This protein binds this small molecule.
Small molecule (SMILES): O=C(O)COc1ccc(Sc2cc(C#CCN3CCOCC3)nc(C#Cc3ccc(C(F)(F)F)cc3)c2)c2c1CCC2

Sequence of chain 2.B:
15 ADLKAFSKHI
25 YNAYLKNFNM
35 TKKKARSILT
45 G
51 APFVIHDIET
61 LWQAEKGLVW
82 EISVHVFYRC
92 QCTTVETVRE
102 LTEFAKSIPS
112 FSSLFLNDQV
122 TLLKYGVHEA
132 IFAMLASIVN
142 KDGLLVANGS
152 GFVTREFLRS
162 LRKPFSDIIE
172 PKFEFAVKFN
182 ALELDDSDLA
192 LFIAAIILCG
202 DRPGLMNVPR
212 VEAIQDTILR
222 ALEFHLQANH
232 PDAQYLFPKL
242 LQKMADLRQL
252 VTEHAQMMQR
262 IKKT

Sequence of chain 1.A:
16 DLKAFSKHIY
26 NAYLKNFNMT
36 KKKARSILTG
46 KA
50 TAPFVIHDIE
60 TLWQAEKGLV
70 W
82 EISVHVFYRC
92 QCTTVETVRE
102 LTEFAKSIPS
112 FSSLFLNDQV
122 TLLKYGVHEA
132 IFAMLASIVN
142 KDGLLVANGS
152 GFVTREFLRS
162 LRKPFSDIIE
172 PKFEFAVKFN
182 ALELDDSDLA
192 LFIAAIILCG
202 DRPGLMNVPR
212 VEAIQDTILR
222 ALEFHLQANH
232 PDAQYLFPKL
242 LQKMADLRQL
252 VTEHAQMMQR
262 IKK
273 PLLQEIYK

Binding-site contacts:
Ligand atom C6 contacts residue LEU136 of chain 1.A at 3.6 Å (hydrophobic).
Ligand atom C1 contacts residue THR94 of chain 1.A at 3.6 Å.
Ligand atom C37 contacts residue ILE169 of chain 1.A at 3.4 Å (hydrophobic).
Ligand atom F25 contacts residue LEU61 of chain 1.A at 3.7 Å.
Ligand atom O42 contacts residue HIS255 of chain 1.A at 2.9 Å (h-bond).
Ligand atom C22 contacts residue VAL87 of chain 1.A at 3.5 Å (hydrophobic).
Ligand atom C4 contacts residue THR94 of chain 1.A at 3.7 Å.
Ligand atom C40 contacts residue HIS255 of chain 1.A at 3.5 Å.
Ligand atom C39 contacts residue HIS255 of chain 1.A at 3.2 Å.
Ligand atom C31 contacts residue CYS91 of chain 1.A at 3.3 Å (hydrophobic).
Ligand atom F27 contacts residue LEU61 of chain 1.A at 3.4 Å.
Ligand atom C3 contacts residue THR94 of chain 1.A at 3.5 Å.
Ligand atom C20 contacts residue ARG90 of chain 1.A at 3.4 Å.
Ligand atom C16 contacts residue CYS91 of chain 1.A at 3.6 Å (hydrophobic).
Ligand atom C33 contacts residue CYS91 of chain 1.A at 3.7 Å (hydrophobic).
Ligand atom C17 contacts residue CYS91 of chain 1.A at 3.4 Å (hydrophobic).
Ligand atom C30 contacts residue CYS91 of chain 1.A at 3.2 Å (hydrophobic).
Ligand atom S28 contacts residue PHE133 of chain 1.A at 3.7 Å.
Ligand atom C18 contacts residue CYS91 of chain 1.A at 3.6 Å (hydrophobic).
Ligand atom F25 contacts residue VAL154 of chain 1.A at 3.3 Å.
Ligand atom C8 contacts residue ILE139 of chain 1.A at 3.3 Å (hydrophobic).
Ligand atom C7 contacts residue ILE139 of chain 1.A at 3.5 Å (hydrophobic).
Ligand atom S28 contacts residue ILE132 of chain 1.A at 3.6 Å.
Ligand atom C29 contacts residue PHE133 of chain 1.A at 3.7 Å (hydrophobic).
Ligand atom F27 contacts residue ARG90 of chain 1.A at 3.5 Å.
Ligand atom C15 contacts residue THR98 of chain 1.A at 3.4 Å.
Ligand atom N2 contacts residue THR94 of chain 1.A at 3.5 Å (h-bond).
Ligand atom C12 contacts residue MET34 of chain 1.A at 3.4 Å (hydrophobic).
Ligand atom C23 contacts residue CYS91 of chain 1.A at 3.5 Å (hydrophobic).
Ligand atom O38 contacts residue CYS91 of chain 1.A at 3.6 Å.
Ligand atom C1 contacts residue LEU136 of chain 1.A at 3.6 Å (hydrophobic).
Ligand atom O41 contacts residue GLN92 of chain 1.A at 3.3 Å.
Ligand atom C9 contacts residue ILE139 of chain 1.A at 3.6 Å (hydrophobic).
Ligand atom O13 contacts residue MET34 of chain 1.A at 3.4 Å (h-bond).
Ligand atom C36 contacts residue LYS173 of chain 1.A at 3.4 Å.
Ligand atom F26 contacts residue VAL87 of chain 1.A at 3.4 Å.
Ligand atom C39 contacts residue MET259 of chain 1.A at 3.5 Å (hydrophobic).
Ligand atom C32 contacts residue CYS91 of chain 1.A at 3.3 Å (hydrophobic).
Ligand atom C11 contacts residue MET135 of chain 1.A at 3.3 Å (hydrophobic).
Ligand atom F26 contacts residue LEU61 of chain 1.A at 3.6 Å.